A small-molecule ligand and the protein it binds are described below.
Small molecule (SMILES): CCC/C=C/C=C/C(=O)[C@@H]1C(=O)[C@H](C[C@@](O)(C(=O)O)C(C)C)N(C)C1=O

Sequence of chain 1.A:
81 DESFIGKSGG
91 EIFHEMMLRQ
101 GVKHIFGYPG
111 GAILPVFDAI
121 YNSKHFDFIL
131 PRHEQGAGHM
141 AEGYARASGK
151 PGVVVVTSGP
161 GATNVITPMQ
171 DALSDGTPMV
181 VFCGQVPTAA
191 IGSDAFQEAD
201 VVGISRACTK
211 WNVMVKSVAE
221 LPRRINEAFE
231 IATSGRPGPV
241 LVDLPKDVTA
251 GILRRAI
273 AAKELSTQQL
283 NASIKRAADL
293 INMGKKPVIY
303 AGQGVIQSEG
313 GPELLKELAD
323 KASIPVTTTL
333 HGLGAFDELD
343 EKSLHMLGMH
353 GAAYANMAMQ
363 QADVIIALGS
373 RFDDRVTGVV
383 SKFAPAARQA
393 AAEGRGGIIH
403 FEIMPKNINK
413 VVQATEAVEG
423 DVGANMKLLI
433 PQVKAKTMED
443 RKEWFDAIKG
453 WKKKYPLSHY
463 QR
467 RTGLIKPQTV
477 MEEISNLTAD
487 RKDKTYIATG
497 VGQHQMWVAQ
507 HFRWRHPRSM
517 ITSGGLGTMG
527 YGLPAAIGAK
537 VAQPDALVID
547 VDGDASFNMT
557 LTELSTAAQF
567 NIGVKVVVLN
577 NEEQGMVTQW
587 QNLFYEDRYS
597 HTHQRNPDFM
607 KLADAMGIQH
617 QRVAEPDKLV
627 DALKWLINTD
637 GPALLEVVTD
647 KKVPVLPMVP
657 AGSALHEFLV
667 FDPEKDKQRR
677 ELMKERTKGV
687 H

Sequence of chain 1.B:
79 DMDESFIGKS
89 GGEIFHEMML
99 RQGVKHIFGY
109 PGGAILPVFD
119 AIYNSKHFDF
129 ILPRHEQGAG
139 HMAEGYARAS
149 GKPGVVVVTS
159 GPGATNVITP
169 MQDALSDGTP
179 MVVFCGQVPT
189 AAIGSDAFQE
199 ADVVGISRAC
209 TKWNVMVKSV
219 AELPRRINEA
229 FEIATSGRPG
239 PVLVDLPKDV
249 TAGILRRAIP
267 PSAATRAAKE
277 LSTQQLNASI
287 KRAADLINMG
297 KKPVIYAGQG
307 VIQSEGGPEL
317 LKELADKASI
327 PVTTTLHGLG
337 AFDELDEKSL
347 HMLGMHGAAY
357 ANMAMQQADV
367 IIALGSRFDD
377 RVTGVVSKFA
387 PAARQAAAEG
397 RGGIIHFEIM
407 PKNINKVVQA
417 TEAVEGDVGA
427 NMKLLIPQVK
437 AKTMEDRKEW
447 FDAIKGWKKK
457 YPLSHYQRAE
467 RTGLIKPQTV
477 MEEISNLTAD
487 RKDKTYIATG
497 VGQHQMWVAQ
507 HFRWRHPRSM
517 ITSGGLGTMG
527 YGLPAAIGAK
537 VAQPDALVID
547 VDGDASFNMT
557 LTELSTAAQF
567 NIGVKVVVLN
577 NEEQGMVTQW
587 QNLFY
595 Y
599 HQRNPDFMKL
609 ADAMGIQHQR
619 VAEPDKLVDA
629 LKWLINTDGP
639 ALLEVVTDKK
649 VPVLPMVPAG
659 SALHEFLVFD

Binding-site contacts:
Ligand atom O26 contacts residue LEU114 of chain 1.B at 4.1 Å.
Ligand atom C24 contacts residue TYR591 of chain 1.A at 4.0 Å (hydrophobic).
Ligand atom O23 contacts residue TYR591 of chain 1.A at 3.9 Å.
Ligand atom C20 contacts residue ALA250 of chain 1.B at 3.5 Å (hydrophobic).
Ligand atom O22 contacts residue PHE590 of chain 1.A at 3.6 Å.
Ligand atom C02 contacts residue LYS246 of chain 1.B at 4.0 Å.
Ligand atom O25 contacts residue TYR591 of chain 1.A at 3.1 Å (h-bond).
Ligand atom O17 contacts residue TYR591 of chain 1.A at 2.9 Å (h-bond).
Ligand atom O23 contacts residue PHE590 of chain 1.A at 3.8 Å.
Ligand atom C15 contacts residue TYR591 of chain 1.A at 3.8 Å (hydrophobic).
Ligand atom C24 contacts residue LYS246 of chain 1.B at 3.9 Å.
Ligand atom C08 contacts residue LYS246 of chain 1.B at 3.8 Å.
Ligand atom C06 contacts residue GLY111 of chain 1.B at 4.0 Å.
Ligand atom C05 contacts residue ARG377 of chain 1.A at 3.9 Å.
Ligand atom N12 contacts residue LYS246 of chain 1.B at 3.8 Å.
Ligand atom C03 contacts residue ARG377 of chain 1.A at 4.0 Å.
Ligand atom C09 contacts residue PHE590 of chain 1.A at 4.0 Å (hydrophobic).
Ligand atom O11 contacts residue ALA657 of chain 1.A at 3.4 Å.
Ligand atom C03 contacts residue PHE196 of chain 1.B at 3.4 Å (hydrophobic).
Ligand atom C15 contacts residue ALA250 of chain 1.B at 4.0 Å (hydrophobic).
Ligand atom C06 contacts residue TRP586 of chain 1.A at 4.1 Å (hydrophobic).
Ligand atom C04 contacts residue LYS246 of chain 1.B at 3.2 Å.
Ligand atom O25 contacts residue LYS246 of chain 1.B at 3.8 Å.
Ligand atom C01 contacts residue LYS246 of chain 1.B at 3.4 Å.
Ligand atom C08 contacts residue PHE590 of chain 1.A at 3.9 Å (hydrophobic).
Ligand atom O11 contacts residue LYS246 of chain 1.B at 3.3 Å.
Ligand atom C10 contacts residue ALA657 of chain 1.A at 4.0 Å (hydrophobic).
Ligand atom C02 contacts residue ALA112 of chain 1.B at 3.7 Å (hydrophobic).
Ligand atom C07 contacts residue LYS246 of chain 1.B at 3.1 Å.
Ligand atom C16 contacts residue TYR591 of chain 1.A at 3.8 Å (hydrophobic).
Ligand atom C09 contacts residue LYS246 of chain 1.B at 3.9 Å.
Ligand atom C05 contacts residue TRP586 of chain 1.A at 4.0 Å (hydrophobic).
Ligand atom C06 contacts residue LYS246 of chain 1.B at 3.6 Å.
Ligand atom C10 contacts residue LYS246 of chain 1.B at 3.4 Å.
Ligand atom O26 contacts residue PHE590 of chain 1.A at 3.6 Å.
Ligand atom C19 contacts residue ALA250 of chain 1.B at 3.6 Å (hydrophobic).
Ligand atom O17 contacts residue ALA250 of chain 1.B at 3.8 Å.
Ligand atom C18 contacts residue ALA250 of chain 1.B at 4.0 Å (hydrophobic).
Ligand atom C05 contacts residue LYS246 of chain 1.B at 3.8 Å.
Ligand atom C04 contacts residue GLY111 of chain 1.B at 3.5 Å.